Sequence of chain 4.E:
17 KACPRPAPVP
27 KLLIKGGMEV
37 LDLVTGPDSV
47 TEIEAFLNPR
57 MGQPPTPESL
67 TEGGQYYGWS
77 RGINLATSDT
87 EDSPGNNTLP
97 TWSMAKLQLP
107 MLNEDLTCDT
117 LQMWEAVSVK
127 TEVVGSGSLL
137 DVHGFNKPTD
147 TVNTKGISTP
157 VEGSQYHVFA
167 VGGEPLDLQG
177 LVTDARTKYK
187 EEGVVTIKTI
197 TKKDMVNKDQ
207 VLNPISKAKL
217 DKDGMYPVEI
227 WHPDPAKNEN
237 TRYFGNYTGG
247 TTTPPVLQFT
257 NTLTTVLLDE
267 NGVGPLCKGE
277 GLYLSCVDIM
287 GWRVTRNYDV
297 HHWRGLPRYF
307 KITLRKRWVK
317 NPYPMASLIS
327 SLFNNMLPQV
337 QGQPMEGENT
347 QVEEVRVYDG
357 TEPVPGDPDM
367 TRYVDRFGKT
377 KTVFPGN

A small-molecule ligand and the protein it binds are described below.
Small molecule (SMILES): CC(=O)N[C@H]1[C@H]([C@H](O)[C@H](O)CO)O[C@@](O[C@H]2[C@@H](O)[C@@H](CO)O[C@@H](O[C@H]3[C@H](O)[C@@H](O)[C@H](O)O[C@@H]3CO)[C@@H]2O)(C(=O)O)C[C@@H]1O

Sequence of chain 4.D:
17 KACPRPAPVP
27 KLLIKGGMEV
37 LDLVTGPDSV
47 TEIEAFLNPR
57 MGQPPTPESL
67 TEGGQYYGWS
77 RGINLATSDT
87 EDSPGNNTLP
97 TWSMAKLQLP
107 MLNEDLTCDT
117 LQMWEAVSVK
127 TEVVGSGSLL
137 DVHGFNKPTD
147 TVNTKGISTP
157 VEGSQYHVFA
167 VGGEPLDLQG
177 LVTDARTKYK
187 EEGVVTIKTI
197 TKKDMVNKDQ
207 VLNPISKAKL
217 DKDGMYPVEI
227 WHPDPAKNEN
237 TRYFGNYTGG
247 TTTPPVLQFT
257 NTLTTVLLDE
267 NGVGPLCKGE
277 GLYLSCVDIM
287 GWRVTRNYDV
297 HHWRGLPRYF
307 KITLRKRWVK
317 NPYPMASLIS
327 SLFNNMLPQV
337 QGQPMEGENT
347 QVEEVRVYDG

Binding-site contacts:
Ligand atom C4 contacts residue TYR72 of chain 4.D at 3.4 Å (hydrophobic).
Ligand atom O4 contacts residue GLY78 of chain 4.D at 3.1 Å (h-bond).
Ligand atom C1 contacts residue ARG77 of chain 4.D at 3.4 Å.
Ligand atom O3 contacts residue VAL296 of chain 4.D at 4.3 Å.
Ligand atom C11 contacts residue ASP85 of chain 4.E at 3.6 Å.
Ligand atom O8 contacts residue TYR72 of chain 4.D at 3.7 Å.
Ligand atom N5 contacts residue TYR72 of chain 4.D at 3.0 Å (h-bond).
Ligand atom O1A contacts residue TYR72 of chain 4.D at 3.3 Å.
Ligand atom O4 contacts residue ARG77 of chain 4.D at 4.3 Å.
Ligand atom C4 contacts residue ARG77 of chain 4.D at 4.1 Å.
Ligand atom O6 contacts residue ASN93 of chain 4.D at 3.4 Å (h-bond).
Ligand atom C6 contacts residue TYR72 of chain 4.D at 3.8 Å (hydrophobic).
Ligand atom O4 contacts residue THR291 of chain 4.D at 4.0 Å.
Ligand atom O3 contacts residue ASN80 of chain 4.D at 3.8 Å.
Ligand atom O1B contacts residue ARG77 of chain 4.D at 2.8 Å (salt-bridge).
Ligand atom O4 contacts residue VAL296 of chain 4.D at 4.0 Å.
Ligand atom C4 contacts residue VAL296 of chain 4.D at 4.2 Å (hydrophobic).
Ligand atom C6 contacts residue ASN93 of chain 4.D at 3.2 Å.
Ligand atom O8 contacts residue ARG77 of chain 4.D at 3.6 Å.
Ligand atom C11 contacts residue TYR72 of chain 4.D at 4.0 Å (hydrophobic).
Ligand atom O1A contacts residue ARG77 of chain 4.D at 2.8 Å (salt-bridge).
Ligand atom O10 contacts residue THR291 of chain 4.D at 3.8 Å.
Ligand atom C3 contacts residue HIS298 of chain 4.D at 3.9 Å.
Ligand atom C4 contacts residue HIS298 of chain 4.D at 3.7 Å.
Ligand atom C1 contacts residue TYR72 of chain 4.D at 3.8 Å (hydrophobic).
Ligand atom O1B contacts residue TYR72 of chain 4.D at 4.0 Å.
Ligand atom C6 contacts residue THR94 of chain 4.D at 4.2 Å.
Ligand atom C3 contacts residue VAL296 of chain 4.D at 3.5 Å (hydrophobic).
Ligand atom C10 contacts residue TYR72 of chain 4.D at 3.8 Å (hydrophobic).
Ligand atom O3 contacts residue GLY78 of chain 4.D at 3.8 Å.
Ligand atom C4 contacts residue GLY78 of chain 4.D at 3.8 Å.
Ligand atom C3 contacts residue GLY78 of chain 4.D at 4.0 Å.
Ligand atom O3 contacts residue ARG77 of chain 4.D at 4.3 Å.
Ligand atom C5 contacts residue TYR72 of chain 4.D at 3.6 Å (hydrophobic).
Ligand atom O4 contacts residue HIS298 of chain 4.D at 2.6 Å (h-bond).
Ligand atom O4 contacts residue TYR72 of chain 4.D at 3.9 Å.
Ligand atom C3 contacts residue ARG77 of chain 4.D at 3.4 Å.
Ligand atom O4 contacts residue ILE79 of chain 4.D at 4.2 Å.
Ligand atom O1A contacts residue GLY78 of chain 4.D at 4.1 Å.
Ligand atom C2 contacts residue ARG77 of chain 4.D at 4.0 Å.